This small molecule binds to this protein.
Small molecule (SMILES): O=C(O)CF

Binding-site contacts:
Ligand atom OXT contacts residue ASN240 of chain 1.A at 3.7 Å.
Ligand atom F contacts residue ALA238 of chain 1.A at 3.4 Å.
Ligand atom CH3 contacts residue ALA238 of chain 1.A at 3.2 Å (hydrophobic).
Ligand atom C contacts residue ALA238 of chain 1.A at 2.9 Å (hydrophobic).
Ligand atom C contacts residue ASN240 of chain 1.A at 3.6 Å.
Ligand atom OXT contacts residue ALA238 of chain 1.A at 2.7 Å (h-bond).
Ligand atom O contacts residue ALA238 of chain 1.A at 3.5 Å.
Ligand atom O contacts residue ASN240 of chain 1.A at 3.0 Å (h-bond).

Sequence of chain 1.A:
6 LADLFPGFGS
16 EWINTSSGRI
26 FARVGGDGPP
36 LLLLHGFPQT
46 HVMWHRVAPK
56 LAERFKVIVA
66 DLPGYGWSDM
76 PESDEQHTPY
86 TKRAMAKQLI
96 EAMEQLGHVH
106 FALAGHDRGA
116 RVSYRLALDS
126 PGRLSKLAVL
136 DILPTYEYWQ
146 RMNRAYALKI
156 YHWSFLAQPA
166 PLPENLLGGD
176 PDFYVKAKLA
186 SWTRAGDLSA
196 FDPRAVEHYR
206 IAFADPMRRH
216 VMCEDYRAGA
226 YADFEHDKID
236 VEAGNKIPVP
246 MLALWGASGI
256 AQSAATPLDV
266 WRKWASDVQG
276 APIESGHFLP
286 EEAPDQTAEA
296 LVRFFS